Sequence of chain 1.A:
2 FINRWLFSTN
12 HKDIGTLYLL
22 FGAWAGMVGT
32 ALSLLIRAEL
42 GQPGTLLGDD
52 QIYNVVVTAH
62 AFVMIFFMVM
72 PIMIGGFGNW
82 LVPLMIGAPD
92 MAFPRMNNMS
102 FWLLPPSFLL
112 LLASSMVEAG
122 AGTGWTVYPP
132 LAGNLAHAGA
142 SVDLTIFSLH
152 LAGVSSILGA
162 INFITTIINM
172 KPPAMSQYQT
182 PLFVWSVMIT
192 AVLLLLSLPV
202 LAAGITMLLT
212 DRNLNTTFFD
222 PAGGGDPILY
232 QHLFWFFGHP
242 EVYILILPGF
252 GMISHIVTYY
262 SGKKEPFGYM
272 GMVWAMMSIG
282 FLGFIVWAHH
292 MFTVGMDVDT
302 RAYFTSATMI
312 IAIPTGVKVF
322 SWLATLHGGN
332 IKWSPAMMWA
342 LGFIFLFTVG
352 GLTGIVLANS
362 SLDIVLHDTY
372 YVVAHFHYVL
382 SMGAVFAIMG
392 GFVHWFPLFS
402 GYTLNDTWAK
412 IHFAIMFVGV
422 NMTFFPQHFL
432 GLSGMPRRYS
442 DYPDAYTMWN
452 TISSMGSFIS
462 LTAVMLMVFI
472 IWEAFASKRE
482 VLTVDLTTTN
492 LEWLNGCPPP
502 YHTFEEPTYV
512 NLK

Binding-site contacts:
Ligand atom O7 contacts residue PGV1 of chain 1.PA at 4.3 Å.
Ligand atom O26 contacts residue HIS233 of chain 1.A at 3.9 Å.
Ligand atom O26 contacts residue PGV1 of chain 1.PA at 3.7 Å.
Ligand atom C24 contacts residue PGV1 of chain 1.PA at 4.2 Å.
Ligand atom C2 contacts residue THR301 of chain 1.A at 3.9 Å.
Ligand atom O25 contacts residue HIS103 of chain 1.C at 3.1 Å (h-bond).
Ligand atom C21 contacts residue PHE305 of chain 1.A at 4.4 Å (hydrophobic).
Ligand atom O26 contacts residue HIS103 of chain 1.C at 2.5 Å (h-bond).
Ligand atom C23 contacts residue PGV1 of chain 1.PA at 4.4 Å.
Ligand atom C22 contacts residue PGV1 of chain 1.PA at 4.3 Å.
Ligand atom C12 contacts residue THR301 of chain 1.A at 3.8 Å.
Ligand atom C21 contacts residue TRP288 of chain 1.A at 3.8 Å (hydrophobic).
Ligand atom C22 contacts residue HIS233 of chain 1.A at 4.5 Å.
Ligand atom C23 contacts residue TRP99 of chain 1.C at 3.5 Å (hydrophobic).
Ligand atom O25 contacts residue HIS233 of chain 1.A at 3.5 Å (h-bond).
Ligand atom C11 contacts residue PHE305 of chain 1.A at 4.0 Å (hydrophobic).
Ligand atom C18 contacts residue TRP288 of chain 1.A at 4.0 Å (hydrophobic).
Ligand atom O26 contacts residue TRP99 of chain 1.C at 2.8 Å (h-bond).
Ligand atom O25 contacts residue PGV1 of chain 1.PA at 4.2 Å.
Ligand atom C24 contacts residue TRP99 of chain 1.C at 3.5 Å (hydrophobic).
Ligand atom O3 contacts residue ASP300 of chain 1.A at 3.5 Å.
Ligand atom C23 contacts residue HIS233 of chain 1.A at 3.6 Å.
Ligand atom O12 contacts residue THR301 of chain 1.A at 2.7 Å (h-bond).
Ligand atom C20 contacts residue TRP288 of chain 1.A at 4.2 Å (hydrophobic).
Ligand atom C16 contacts residue PGV1 of chain 1.PA at 4.0 Å.
Ligand atom C12 contacts residue PHE305 of chain 1.A at 4.0 Å (hydrophobic).
Ligand atom C21 contacts residue HIS233 of chain 1.A at 3.7 Å.
Ligand atom C11 contacts residue THR301 of chain 1.A at 3.8 Å.
Ligand atom C1 contacts residue TYR304 of chain 1.A at 3.4 Å (hydrophobic).
Ligand atom C9 contacts residue THR301 of chain 1.A at 4.3 Å.
Ligand atom C24 contacts residue HIS233 of chain 1.A at 3.5 Å.
Ligand atom C1 contacts residue ASP300 of chain 1.A at 4.5 Å.
Ligand atom C2 contacts residue ASP300 of chain 1.A at 3.7 Å.
Ligand atom C15 contacts residue PGV1 of chain 1.PA at 3.8 Å.
Ligand atom C24 contacts residue HIS103 of chain 1.C at 3.2 Å.
Ligand atom C19 contacts residue TYR304 of chain 1.A at 4.0 Å (hydrophobic).
Ligand atom C2 contacts residue TYR304 of chain 1.A at 4.1 Å (hydrophobic).
Ligand atom C3 contacts residue ASP300 of chain 1.A at 4.4 Å.
Ligand atom C1 contacts residue THR301 of chain 1.A at 4.5 Å.

Sequence of chain 1.C:
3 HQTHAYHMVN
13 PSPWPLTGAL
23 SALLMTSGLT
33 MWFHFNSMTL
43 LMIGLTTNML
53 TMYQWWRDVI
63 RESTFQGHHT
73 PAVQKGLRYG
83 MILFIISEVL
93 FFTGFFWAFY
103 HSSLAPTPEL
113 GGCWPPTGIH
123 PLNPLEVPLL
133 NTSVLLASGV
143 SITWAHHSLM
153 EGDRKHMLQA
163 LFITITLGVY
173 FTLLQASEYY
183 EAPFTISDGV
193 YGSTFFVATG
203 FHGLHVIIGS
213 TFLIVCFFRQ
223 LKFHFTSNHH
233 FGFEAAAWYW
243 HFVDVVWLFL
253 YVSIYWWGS

This small molecule binds to this protein.
Small molecule (SMILES): C[C@H](CCC(=O)O)[C@H]1CC[C@H]2[C@@H]3[C@H](O)C[C@@H]4C[C@H](O)CC[C@]4(C)[C@H]3C[C@H](O)[C@]12C